Sequence of chain 1.W:
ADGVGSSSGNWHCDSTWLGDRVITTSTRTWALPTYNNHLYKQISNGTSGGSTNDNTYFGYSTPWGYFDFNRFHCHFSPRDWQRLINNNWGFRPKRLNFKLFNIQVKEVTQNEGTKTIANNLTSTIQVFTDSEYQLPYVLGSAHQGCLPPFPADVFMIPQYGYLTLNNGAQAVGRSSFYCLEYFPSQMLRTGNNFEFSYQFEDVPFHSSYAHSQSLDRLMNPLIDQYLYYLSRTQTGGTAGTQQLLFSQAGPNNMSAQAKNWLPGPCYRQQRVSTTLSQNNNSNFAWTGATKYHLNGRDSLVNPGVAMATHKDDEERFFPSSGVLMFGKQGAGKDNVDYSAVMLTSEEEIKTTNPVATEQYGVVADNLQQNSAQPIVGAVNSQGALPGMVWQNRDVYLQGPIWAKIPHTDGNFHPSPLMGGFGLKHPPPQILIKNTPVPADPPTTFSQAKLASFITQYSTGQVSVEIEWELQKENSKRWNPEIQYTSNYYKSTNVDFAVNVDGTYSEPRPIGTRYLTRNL

A protein and the small-molecule ligand that binds it are described below.
Small molecule (SMILES): Nc1ncnc2c1ncn2[C@H]1C[C@H](O)[C@@H](COP(=O)(O)O)O1

Sequence of chain 1.H:
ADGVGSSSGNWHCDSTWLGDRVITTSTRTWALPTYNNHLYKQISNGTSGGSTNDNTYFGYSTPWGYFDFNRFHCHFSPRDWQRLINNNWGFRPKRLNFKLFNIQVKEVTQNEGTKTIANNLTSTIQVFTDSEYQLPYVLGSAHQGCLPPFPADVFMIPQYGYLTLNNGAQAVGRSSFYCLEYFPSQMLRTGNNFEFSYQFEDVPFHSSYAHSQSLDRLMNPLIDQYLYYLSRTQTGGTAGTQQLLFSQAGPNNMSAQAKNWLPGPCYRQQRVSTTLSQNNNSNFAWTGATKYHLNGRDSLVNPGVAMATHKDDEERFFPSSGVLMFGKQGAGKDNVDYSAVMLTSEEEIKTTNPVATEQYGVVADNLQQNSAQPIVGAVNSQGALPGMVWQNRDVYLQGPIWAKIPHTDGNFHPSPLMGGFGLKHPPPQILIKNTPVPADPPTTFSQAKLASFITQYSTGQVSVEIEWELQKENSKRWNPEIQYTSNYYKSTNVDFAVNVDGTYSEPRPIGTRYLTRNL

Binding-site contacts:
Ligand atom O4' contacts residue DC1 of chain 1.WB at 3.3 Å.
Ligand atom N6 contacts residue GLY422 of chain 1.H at 3.1 Å (h-bond).
Ligand atom C5 contacts residue PRO204 of chain 1.H at 3.9 Å (hydrophobic).
Ligand atom C6 contacts residue SER415 of chain 1.H at 4.0 Å.
Ligand atom C4' contacts residue DC1 of chain 1.WB at 4.1 Å.
Ligand atom C5' contacts residue DC1 of chain 1.WB at 3.9 Å.
Ligand atom O5' contacts residue ASP409 of chain 1.W at 3.6 Å.
Ligand atom P contacts residue DC1 of chain 1.WB at 1.6 Å.
Ligand atom N6 contacts residue PHE421 of chain 1.H at 4.1 Å.
Ligand atom OP1 contacts residue ASN411 of chain 1.W at 3.6 Å.
Ligand atom C2' contacts residue PRO414 of chain 1.H at 3.5 Å (hydrophobic).
Ligand atom C5' contacts residue HIS413 of chain 1.H at 3.7 Å.
Ligand atom OP2 contacts residue DC1 of chain 1.WB at 2.5 Å (h-bond).
Ligand atom N6 contacts residue GLY420 of chain 1.H at 4.2 Å.
Ligand atom N6 contacts residue PRO416 of chain 1.H at 3.9 Å.
Ligand atom N9 contacts residue PRO204 of chain 1.H at 4.2 Å.
Ligand atom C3' contacts residue HIS413 of chain 1.H at 3.6 Å.
Ligand atom C6 contacts residue GLY422 of chain 1.H at 3.8 Å.
Ligand atom O3' contacts residue HIS413 of chain 1.H at 4.1 Å.
Ligand atom C8 contacts residue PRO204 of chain 1.H at 4.1 Å (hydrophobic).
Ligand atom C4 contacts residue PRO204 of chain 1.H at 4.0 Å (hydrophobic).
Ligand atom C6 contacts residue PRO414 of chain 1.H at 3.5 Å (hydrophobic).
Ligand atom N3 contacts residue PRO414 of chain 1.H at 3.9 Å.
Ligand atom N1 contacts residue VAL203 of chain 1.H at 4.0 Å.
Ligand atom N7 contacts residue PRO204 of chain 1.H at 4.0 Å.
Ligand atom C2 contacts residue GLY422 of chain 1.H at 3.5 Å.
Ligand atom N7 contacts residue SER415 of chain 1.H at 3.8 Å.
Ligand atom N6 contacts residue SER415 of chain 1.H at 3.4 Å.
Ligand atom C2 contacts residue ILE405 of chain 1.H at 4.1 Å (hydrophobic).
Ligand atom C8 contacts residue HIS413 of chain 1.H at 3.6 Å.
Ligand atom O5' contacts residue DC1 of chain 1.WB at 2.5 Å (h-bond).
Ligand atom OP1 contacts residue DC1 of chain 1.WB at 2.5 Å (h-bond).
Ligand atom C5' contacts residue ASP409 of chain 1.W at 4.0 Å.
Ligand atom C1' contacts residue DC1 of chain 1.WB at 3.8 Å.
Ligand atom N1 contacts residue GLY422 of chain 1.H at 3.0 Å (h-bond).
Ligand atom C2 contacts residue PRO414 of chain 1.H at 4.1 Å (hydrophobic).
Ligand atom N1 contacts residue PRO414 of chain 1.H at 3.5 Å (h-bond).
Ligand atom N6 contacts residue PRO414 of chain 1.H at 3.7 Å.
Ligand atom N7 contacts residue HIS413 of chain 1.H at 4.0 Å.
Ligand atom C5 contacts residue PRO414 of chain 1.H at 4.1 Å (hydrophobic).